Sequence of chain 1.E:
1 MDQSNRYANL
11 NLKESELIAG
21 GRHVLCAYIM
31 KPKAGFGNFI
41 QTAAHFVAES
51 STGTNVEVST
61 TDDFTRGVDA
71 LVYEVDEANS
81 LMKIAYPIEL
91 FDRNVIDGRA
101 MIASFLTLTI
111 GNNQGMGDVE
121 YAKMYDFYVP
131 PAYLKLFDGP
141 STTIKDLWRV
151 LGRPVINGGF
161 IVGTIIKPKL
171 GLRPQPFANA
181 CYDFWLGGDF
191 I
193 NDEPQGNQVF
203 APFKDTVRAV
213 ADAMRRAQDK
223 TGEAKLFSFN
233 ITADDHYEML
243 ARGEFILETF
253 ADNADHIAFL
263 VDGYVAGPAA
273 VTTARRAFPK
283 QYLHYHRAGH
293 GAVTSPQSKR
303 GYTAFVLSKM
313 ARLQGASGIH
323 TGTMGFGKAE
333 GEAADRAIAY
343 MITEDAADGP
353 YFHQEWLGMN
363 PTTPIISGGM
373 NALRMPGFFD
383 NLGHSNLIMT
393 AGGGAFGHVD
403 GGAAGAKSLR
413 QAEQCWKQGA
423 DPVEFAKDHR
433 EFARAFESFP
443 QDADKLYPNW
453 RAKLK

Sequence of chain 1.C:
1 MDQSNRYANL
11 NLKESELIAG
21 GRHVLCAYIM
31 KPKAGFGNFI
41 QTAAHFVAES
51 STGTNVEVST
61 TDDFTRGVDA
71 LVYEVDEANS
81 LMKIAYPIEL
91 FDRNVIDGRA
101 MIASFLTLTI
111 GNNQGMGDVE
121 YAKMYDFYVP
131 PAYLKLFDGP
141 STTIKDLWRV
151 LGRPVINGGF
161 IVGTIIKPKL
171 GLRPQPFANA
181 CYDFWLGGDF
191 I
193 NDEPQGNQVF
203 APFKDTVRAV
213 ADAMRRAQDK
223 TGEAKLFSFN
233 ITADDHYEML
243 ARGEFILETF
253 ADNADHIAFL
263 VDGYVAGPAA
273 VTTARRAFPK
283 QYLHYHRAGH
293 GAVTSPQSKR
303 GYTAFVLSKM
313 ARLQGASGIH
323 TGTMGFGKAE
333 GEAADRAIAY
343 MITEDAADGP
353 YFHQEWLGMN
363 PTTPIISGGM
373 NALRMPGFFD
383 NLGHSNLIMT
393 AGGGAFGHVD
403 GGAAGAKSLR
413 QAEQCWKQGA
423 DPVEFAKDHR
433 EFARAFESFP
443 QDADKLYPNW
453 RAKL

Binding-site contacts:
Ligand atom C2 contacts residue LYS167 of chain 1.E at 3.6 Å.
Ligand atom O6 contacts residue LYS330 of chain 1.E at 3.1 Å (salt-bridge).
Ligand atom O7 contacts residue MG1 of chain 1.P at 2.3 Å.
Ligand atom O3 contacts residue KCX192 of chain 1.E at 3.1 Å (h-bond).
Ligand atom O6 contacts residue GLU49 of chain 1.C at 3.6 Å (salt-bridge).
Ligand atom C contacts residue LYS167 of chain 1.E at 3.5 Å.
Ligand atom C contacts residue ASN112 of chain 1.C at 3.4 Å.
Ligand atom O5P contacts residue ARG289 of chain 1.E at 3.1 Å (salt-bridge).
Ligand atom O3 contacts residue MG1 of chain 1.P at 2.5 Å.
Ligand atom O3 contacts residue HIS288 of chain 1.E at 3.0 Å (h-bond).
Ligand atom C1 contacts residue SER369 of chain 1.E at 3.5 Å.
Ligand atom C contacts residue MG1 of chain 1.P at 3.1 Å.
Ligand atom O7 contacts residue GLU195 of chain 1.E at 3.2 Å (salt-bridge).
Ligand atom O1P contacts residue GLY394 of chain 1.E at 2.7 Å (h-bond).
Ligand atom O4 contacts residue GLY370 of chain 1.E at 3.1 Å (h-bond).
Ligand atom O3P contacts residue GLY371 of chain 1.E at 2.7 Å (h-bond).
Ligand atom O1P contacts residue ALA393 of chain 1.E at 3.6 Å.
Ligand atom O6P contacts residue ARG289 of chain 1.E at 2.9 Å (salt-bridge).
Ligand atom O7 contacts residue LYS167 of chain 1.E at 3.5 Å (salt-bridge).
Ligand atom O3 contacts residue GLU195 of chain 1.E at 3.0 Å (salt-bridge).
Ligand atom O4P contacts residue SER369 of chain 1.E at 3.3 Å (h-bond).
Ligand atom C3 contacts residue MG1 of chain 1.P at 3.3 Å.
Ligand atom O2P contacts residue THR54 of chain 1.C at 3.0 Å (h-bond).
Ligand atom O2 contacts residue MG1 of chain 1.P at 2.6 Å.
Ligand atom O6P contacts residue HIS322 of chain 1.E at 3.5 Å.
Ligand atom O3 contacts residue ASN112 of chain 1.C at 3.0 Å (h-bond).
Ligand atom O3P contacts residue LYS330 of chain 1.E at 3.1 Å (salt-bridge).
Ligand atom C3 contacts residue KCX192 of chain 1.E at 3.2 Å.
Ligand atom O7 contacts residue ASN112 of chain 1.C at 3.0 Å (h-bond).
Ligand atom O2 contacts residue LYS167 of chain 1.E at 2.9 Å (salt-bridge).
Ligand atom C5 contacts residue ASN112 of chain 1.C at 3.5 Å.
Ligand atom O7 contacts residue ASP194 of chain 1.E at 3.4 Å (salt-bridge).
Ligand atom O4P contacts residue HIS322 of chain 1.E at 2.9 Å (h-bond).
Ligand atom O2 contacts residue KCX192 of chain 1.E at 3.2 Å (h-bond).
Ligand atom O1 contacts residue LYS167 of chain 1.E at 3.1 Å (salt-bridge).
Ligand atom O4 contacts residue SER369 of chain 1.E at 2.8 Å (h-bond).
Ligand atom O7 contacts residue LYS169 of chain 1.E at 2.8 Å (salt-bridge).
Ligand atom C2 contacts residue MG1 of chain 1.P at 3.1 Å.
Ligand atom O2P contacts residue GLY395 of chain 1.E at 2.9 Å (h-bond).
Ligand atom C3 contacts residue SER369 of chain 1.E at 3.5 Å.

The protein below binds the small molecule below.
Small molecule (SMILES): O=C(O)[C@@](O)(COP(=O)(O)O)[C@H](O)[C@H](O)COP(=O)(O)O